Sequence of chain 1.MC:
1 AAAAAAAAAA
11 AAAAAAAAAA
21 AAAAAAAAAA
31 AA

This protein binds this small molecule.
Small molecule (SMILES): C[C@H](N)C(=O)O

Binding-site contacts:
Ligand atom CB contacts residue ALA32 of chain 1.MC at 4.1 Å (hydrophobic).
Ligand atom O contacts residue ALA32 of chain 1.MC at 3.5 Å (h-bond).
Ligand atom C contacts residue ALA32 of chain 1.MC at 3.4 Å (hydrophobic).
Ligand atom N contacts residue ALA32 of chain 1.MC at 2.2 Å (h-bond).
Ligand atom CA contacts residue ALA32 of chain 1.MC at 2.7 Å (hydrophobic).